Binding-site contacts:
Ligand atom C6 contacts residue ASN193 of chain 1.E at 4.2 Å.
Ligand atom C2 contacts residue TRP192 of chain 1.E at 3.6 Å (hydrophobic).
Ligand atom C3 contacts residue ASN193 of chain 1.E at 3.2 Å.
Ligand atom C2 contacts residue ASN193 of chain 1.E at 2.5 Å.
Ligand atom O3 contacts residue ASN193 of chain 1.E at 3.6 Å (h-bond).
Ligand atom C1 contacts residue HIS229 of chain 1.E at 4.4 Å.
Ligand atom O3 contacts residue MET165 of chain 1.E at 3.9 Å.
Ligand atom N2 contacts residue ASN193 of chain 1.E at 3.7 Å.
Ligand atom C1 contacts residue TRP192 of chain 1.E at 4.1 Å (hydrophobic).
Ligand atom N2 contacts residue TRP192 of chain 1.E at 4.0 Å.
Ligand atom O7 contacts residue MET165 of chain 1.E at 4.5 Å.
Ligand atom O6 contacts residue ASN193 of chain 1.E at 3.8 Å.
Ligand atom C1 contacts residue ASN193 of chain 1.E at 1.4 Å.
Ligand atom O5 contacts residue ASN193 of chain 1.E at 2.5 Å (h-bond).
Ligand atom C7 contacts residue TRP192 of chain 1.E at 3.8 Å (hydrophobic).
Ligand atom C5 contacts residue ASN193 of chain 1.E at 3.3 Å.
Ligand atom O7 contacts residue TRP192 of chain 1.E at 3.2 Å.
Ligand atom N2 contacts residue HIS229 of chain 1.E at 4.5 Å.
Ligand atom C4 contacts residue ASN193 of chain 1.E at 3.1 Å.
Ligand atom O4 contacts residue ASN193 of chain 1.E at 4.4 Å.

Sequence of chain 1.E:
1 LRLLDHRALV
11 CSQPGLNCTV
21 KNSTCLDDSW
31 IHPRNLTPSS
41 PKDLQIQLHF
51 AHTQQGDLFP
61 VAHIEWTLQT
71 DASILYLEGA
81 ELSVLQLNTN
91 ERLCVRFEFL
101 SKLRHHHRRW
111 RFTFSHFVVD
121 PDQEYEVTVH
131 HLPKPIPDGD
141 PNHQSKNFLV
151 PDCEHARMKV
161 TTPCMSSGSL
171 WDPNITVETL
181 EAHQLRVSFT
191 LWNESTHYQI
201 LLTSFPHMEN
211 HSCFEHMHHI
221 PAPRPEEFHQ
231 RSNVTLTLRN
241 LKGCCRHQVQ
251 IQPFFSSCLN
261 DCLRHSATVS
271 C

The small molecule below binds the protein below.
Small molecule (SMILES): CC(=O)N[C@@H]1[C@@H](O)[C@H](O)[C@@H](CO)O[C@H]1O